Sequence of chain 102.B:
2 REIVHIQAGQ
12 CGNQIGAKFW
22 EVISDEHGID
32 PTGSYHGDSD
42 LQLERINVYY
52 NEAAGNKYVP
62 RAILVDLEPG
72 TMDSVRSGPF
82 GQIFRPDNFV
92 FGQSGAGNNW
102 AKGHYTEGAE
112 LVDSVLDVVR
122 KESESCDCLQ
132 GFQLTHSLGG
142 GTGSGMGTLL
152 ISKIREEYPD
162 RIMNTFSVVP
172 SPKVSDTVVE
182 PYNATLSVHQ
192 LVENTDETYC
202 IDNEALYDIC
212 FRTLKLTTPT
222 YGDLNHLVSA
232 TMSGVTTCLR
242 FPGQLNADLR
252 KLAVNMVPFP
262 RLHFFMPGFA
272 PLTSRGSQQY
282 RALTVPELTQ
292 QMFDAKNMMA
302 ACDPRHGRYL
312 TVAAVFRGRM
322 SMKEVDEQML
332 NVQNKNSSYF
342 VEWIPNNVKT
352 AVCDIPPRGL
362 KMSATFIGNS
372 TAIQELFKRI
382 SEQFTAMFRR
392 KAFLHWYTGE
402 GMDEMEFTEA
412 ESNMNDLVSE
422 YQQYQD

A small-molecule ligand and the protein it binds are described below.
Small molecule (SMILES): Nc1nc2c(ncn2[C@@H]2O[C@H](CO[P](=O)(O)C[P](=O)(O)OP(=O)(O)O)[C@@H](O)[C@H]2O)c(=O)[nH]1

Sequence of chain 103.A:
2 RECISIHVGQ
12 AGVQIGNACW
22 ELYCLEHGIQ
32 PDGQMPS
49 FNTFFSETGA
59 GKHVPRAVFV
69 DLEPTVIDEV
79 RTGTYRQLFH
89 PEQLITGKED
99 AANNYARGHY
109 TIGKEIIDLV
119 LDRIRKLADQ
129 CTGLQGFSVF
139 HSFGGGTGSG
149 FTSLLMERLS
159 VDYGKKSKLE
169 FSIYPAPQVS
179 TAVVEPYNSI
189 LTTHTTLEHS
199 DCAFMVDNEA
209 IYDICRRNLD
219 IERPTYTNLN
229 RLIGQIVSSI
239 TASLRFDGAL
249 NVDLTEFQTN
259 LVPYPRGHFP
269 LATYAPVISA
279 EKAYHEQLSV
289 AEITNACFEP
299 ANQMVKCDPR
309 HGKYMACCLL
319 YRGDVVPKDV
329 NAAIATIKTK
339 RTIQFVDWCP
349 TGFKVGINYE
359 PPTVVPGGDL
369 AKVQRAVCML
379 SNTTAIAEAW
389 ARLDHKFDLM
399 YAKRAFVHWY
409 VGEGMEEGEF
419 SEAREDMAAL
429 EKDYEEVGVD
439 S

Binding-site contacts:
Ligand atom N2 contacts residue ASN226 of chain 102.B at 2.9 Å (h-bond).
Ligand atom N7 contacts residue ASN329 of chain 103.A at 2.5 Å (h-bond).
Ligand atom O2B contacts residue GLY10 of chain 102.B at 3.2 Å.
Ligand atom O2' contacts residue ASN329 of chain 103.A at 3.2 Å (h-bond).
Ligand atom C6 contacts residue ASN226 of chain 102.B at 3.3 Å.
Ligand atom C8 contacts residue ASN329 of chain 103.A at 2.6 Å.
Ligand atom PG contacts residue MG1 of chain 102.F at 3.5 Å.
Ligand atom C5 contacts residue ASN329 of chain 103.A at 2.3 Å.
Ligand atom O3B contacts residue GLY142 of chain 102.B at 3.5 Å (h-bond).
Ligand atom O1B contacts residue MG1 of chain 102.F at 2.4 Å.
Ligand atom C4' contacts residue SER138 of chain 102.B at 3.2 Å.
Ligand atom O2B contacts residue GLY144 of chain 102.B at 2.7 Å (h-bond).
Ligand atom O4' contacts residue SER138 of chain 102.B at 3.3 Å (h-bond).
Ligand atom C2' contacts residue ASN329 of chain 103.A at 3.0 Å.
Ligand atom O2B contacts residue THR143 of chain 102.B at 2.7 Å (h-bond).
Ligand atom O1B contacts residue GLN11 of chain 102.B at 3.2 Å (h-bond).
Ligand atom N3 contacts residue ASN204 of chain 102.B at 3.0 Å (h-bond).
Ligand atom N3 contacts residue ASN329 of chain 103.A at 3.3 Å (h-bond).
Ligand atom N2 contacts residue ASN204 of chain 102.B at 2.6 Å (h-bond).
Ligand atom O6 contacts residue GLN15 of chain 102.B at 2.5 Å (h-bond).
Ligand atom O1G contacts residue THR143 of chain 102.B at 3.4 Å.
Ligand atom O2A contacts residue CYS12 of chain 102.B at 3.3 Å (h-bond).
Ligand atom O1G contacts residue ALA97 of chain 102.B at 3.0 Å (h-bond).
Ligand atom O3' contacts residue GLU181 of chain 102.B at 3.3 Å (salt-bridge).
Ligand atom C2 contacts residue TYR222 of chain 102.B at 3.6 Å (hydrophobic).
Ligand atom O2G contacts residue GLY142 of chain 102.B at 3.0 Å (h-bond).
Ligand atom N1 contacts residue TYR222 of chain 102.B at 3.2 Å.
Ligand atom N1 contacts residue ASN226 of chain 102.B at 2.7 Å (h-bond).
Ligand atom PB contacts residue THR143 of chain 102.B at 3.3 Å.
Ligand atom O2G contacts residue ASN99 of chain 102.B at 2.9 Å (h-bond).
Ligand atom C6 contacts residue ASN329 of chain 103.A at 3.0 Å.
Ligand atom N9 contacts residue ASN329 of chain 103.A at 2.7 Å (h-bond).
Ligand atom O3G contacts residue MG1 of chain 102.F at 2.5 Å.
Ligand atom O3B contacts residue THR143 of chain 102.B at 3.1 Å (h-bond).
Ligand atom O1G contacts residue LYS352 of chain 103.A at 3.4 Å (salt-bridge).
Ligand atom C4 contacts residue ASN329 of chain 103.A at 2.5 Å.
Ligand atom O1A contacts residue GLN11 of chain 102.B at 3.1 Å.
Ligand atom O6 contacts residue ASN226 of chain 102.B at 3.1 Å (h-bond).
Ligand atom O2A contacts residue GLN11 of chain 102.B at 3.5 Å (h-bond).
Ligand atom C2 contacts residue ASN204 of chain 102.B at 3.4 Å.